Binding-site contacts:
Ligand atom O5 contacts residue SER47 of chain 1.A at 4.5 Å.
Ligand atom C2 contacts residue ASN46 of chain 1.A at 2.5 Å.
Ligand atom C5 contacts residue ASN46 of chain 1.A at 3.6 Å.
Ligand atom C4 contacts residue ASN46 of chain 1.A at 4.2 Å.
Ligand atom C7 contacts residue ASN46 of chain 1.A at 3.7 Å.
Ligand atom C1 contacts residue ASN46 of chain 1.A at 1.4 Å.
Ligand atom N2 contacts residue ASN46 of chain 1.A at 3.0 Å (h-bond).
Ligand atom C6 contacts residue GLU28 of chain 1.A at 4.4 Å.
Ligand atom O7 contacts residue ASN46 of chain 1.A at 4.0 Å.
Ligand atom O6 contacts residue SER48 of chain 1.A at 3.8 Å.
Ligand atom O6 contacts residue ASN46 of chain 1.A at 3.7 Å.
Ligand atom C3 contacts residue ASN46 of chain 1.A at 3.8 Å.
Ligand atom C6 contacts residue SER47 of chain 1.A at 4.2 Å.
Ligand atom C6 contacts residue ASN46 of chain 1.A at 4.4 Å.
Ligand atom O5 contacts residue ASN46 of chain 1.A at 2.3 Å (h-bond).
Ligand atom O6 contacts residue SER47 of chain 1.A at 2.9 Å (h-bond).

This protein binds this small molecule.
Small molecule (SMILES): CC(=O)N[C@@H]1[C@@H](O)[C@H](O)[C@@H](CO)O[C@H]1O

Sequence of chain 1.A:
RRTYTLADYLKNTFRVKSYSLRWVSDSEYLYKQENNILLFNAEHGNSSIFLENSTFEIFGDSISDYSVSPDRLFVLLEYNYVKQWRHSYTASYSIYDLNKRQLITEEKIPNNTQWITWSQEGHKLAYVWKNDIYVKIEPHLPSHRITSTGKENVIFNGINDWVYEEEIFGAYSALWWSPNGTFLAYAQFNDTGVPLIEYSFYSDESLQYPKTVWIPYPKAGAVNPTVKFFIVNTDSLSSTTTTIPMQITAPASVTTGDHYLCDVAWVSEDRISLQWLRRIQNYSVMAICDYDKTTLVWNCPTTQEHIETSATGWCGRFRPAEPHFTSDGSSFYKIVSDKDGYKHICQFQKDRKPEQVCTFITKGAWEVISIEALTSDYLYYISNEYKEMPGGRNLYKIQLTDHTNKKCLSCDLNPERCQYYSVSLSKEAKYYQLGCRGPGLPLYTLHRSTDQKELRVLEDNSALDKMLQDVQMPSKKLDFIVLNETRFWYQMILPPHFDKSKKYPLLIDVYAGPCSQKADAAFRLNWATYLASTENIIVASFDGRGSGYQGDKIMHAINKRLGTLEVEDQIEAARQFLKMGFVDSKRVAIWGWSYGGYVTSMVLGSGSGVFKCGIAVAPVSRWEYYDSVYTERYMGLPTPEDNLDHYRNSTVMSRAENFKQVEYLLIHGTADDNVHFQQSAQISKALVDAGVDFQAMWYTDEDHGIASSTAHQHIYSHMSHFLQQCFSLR